Binding-site contacts:
Ligand atom OAZ contacts residue ASP36 of chain 1.A at 3.2 Å.
Ligand atom CAP contacts residue ASN86 of chain 1.A at 3.5 Å.
Ligand atom CAW contacts residue LYS33 of chain 1.A at 3.8 Å.
Ligand atom NAM contacts residue ILE96 of chain 1.A at 3.6 Å.
Ligand atom OAY contacts residue VAL35 of chain 1.A at 3.2 Å.
Ligand atom CAN contacts residue ILE96 of chain 1.A at 3.4 Å (hydrophobic).
Ligand atom CAO contacts residue ILE96 of chain 1.A at 3.8 Å (hydrophobic).
Ligand atom SAR contacts residue ASP36 of chain 1.A at 4.0 Å.
Ligand atom OAH contacts residue VAL30 of chain 1.A at 3.8 Å.
Ligand atom NAQ contacts residue GLU39 of chain 1.A at 4.1 Å.
Ligand atom CAV contacts residue VAL30 of chain 1.A at 4.1 Å (hydrophobic).
Ligand atom CAA contacts residue ILE96 of chain 1.A at 3.8 Å (hydrophobic).
Ligand atom OAL contacts residue ASN86 of chain 1.A at 3.1 Å (h-bond).
Ligand atom OAZ contacts residue GLU39 of chain 1.A at 3.4 Å.
Ligand atom OAL contacts residue TYR85 of chain 1.A at 3.7 Å.
Ligand atom OAL contacts residue TYR43 of chain 1.A at 4.0 Å.
Ligand atom NAM contacts residue ASN86 of chain 1.A at 3.7 Å.
Ligand atom CAN contacts residue VAL35 of chain 1.A at 3.9 Å (hydrophobic).
Ligand atom CAX contacts residue LYS33 of chain 1.A at 4.0 Å.
Ligand atom CAW contacts residue VAL30 of chain 1.A at 3.4 Å (hydrophobic).
Ligand atom OAI contacts residue VAL30 of chain 1.A at 3.8 Å.
Ligand atom CAF contacts residue VAL30 of chain 1.A at 3.8 Å (hydrophobic).
Ligand atom CAO contacts residue VAL30 of chain 1.A at 3.3 Å (hydrophobic).
Ligand atom CAX contacts residue VAL30 of chain 1.A at 3.7 Å (hydrophobic).
Ligand atom CAJ contacts residue ILE96 of chain 1.A at 3.6 Å (hydrophobic).
Ligand atom OAL contacts residue ILE96 of chain 1.A at 3.9 Å.
Ligand atom OAY contacts residue PRO34 of chain 1.A at 4.1 Å.
Ligand atom CAV contacts residue ARG29 of chain 1.A at 3.4 Å.
Ligand atom CAO contacts residue VAL35 of chain 1.A at 3.9 Å (hydrophobic).
Ligand atom NAM contacts residue TYR43 of chain 1.A at 4.1 Å.
Ligand atom CAC contacts residue VAL40 of chain 1.A at 4.0 Å (hydrophobic).
Ligand atom CAK contacts residue ASN86 of chain 1.A at 3.9 Å.
Ligand atom OAY contacts residue ASP36 of chain 1.A at 2.9 Å (salt-bridge).
Ligand atom CAW contacts residue ARG29 of chain 1.A at 3.8 Å.
Ligand atom CAG contacts residue VAL30 of chain 1.A at 3.6 Å (hydrophobic).
Ligand atom CAX contacts residue PRO34 of chain 1.A at 4.1 Å (hydrophobic).
Ligand atom CAU contacts residue ARG29 of chain 1.A at 3.3 Å.
Ligand atom CAP contacts residue TYR85 of chain 1.A at 3.8 Å (hydrophobic).
Ligand atom CAK contacts residue ILE96 of chain 1.A at 3.9 Å (hydrophobic).
Ligand atom CAV contacts residue THR32 of chain 1.A at 4.1 Å.

Sequence of chain 1.A:
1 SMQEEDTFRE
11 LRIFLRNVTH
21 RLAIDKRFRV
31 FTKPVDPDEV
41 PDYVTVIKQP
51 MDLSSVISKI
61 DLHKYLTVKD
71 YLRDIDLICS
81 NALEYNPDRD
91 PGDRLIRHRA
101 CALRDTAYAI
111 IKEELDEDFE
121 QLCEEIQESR

The small molecule below binds the protein below.
Small molecule (SMILES): Cc1noc(C)c1-c1cc(NS(=O)(=O)c2ccccc2)cc(C(=O)O)c1